Sequence of chain 1.B:
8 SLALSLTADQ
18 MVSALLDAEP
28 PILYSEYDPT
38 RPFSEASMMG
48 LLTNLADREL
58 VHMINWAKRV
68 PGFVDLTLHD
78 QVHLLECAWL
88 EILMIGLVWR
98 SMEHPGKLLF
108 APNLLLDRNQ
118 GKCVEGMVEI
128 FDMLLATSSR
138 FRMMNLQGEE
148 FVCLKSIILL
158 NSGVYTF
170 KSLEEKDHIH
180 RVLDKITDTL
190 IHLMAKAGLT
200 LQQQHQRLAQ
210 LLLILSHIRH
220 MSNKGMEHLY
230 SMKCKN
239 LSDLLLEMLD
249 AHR

This protein binds this small molecule.
Small molecule (SMILES): O=S1(=O)C=C(c2ccc(O)cc2F)C(c2ccc(O)cc2F)=C1

Binding-site contacts:
Ligand atom C13 contacts residue LEU94 of chain 1.B at 4.0 Å (hydrophobic).
Ligand atom C13 contacts residue LEU90 of chain 1.B at 3.3 Å (hydrophobic).
Ligand atom C14 contacts residue LEU90 of chain 1.B at 4.0 Å (hydrophobic).
Ligand atom C04 contacts residue MET46 of chain 1.B at 4.0 Å (hydrophobic).
Ligand atom C02 contacts residue LEU243 of chain 1.B at 4.1 Å (hydrophobic).
Ligand atom O04 contacts residue ARG97 of chain 1.B at 3.8 Å.
Ligand atom O02 contacts residue PHE128 of chain 1.B at 3.6 Å.
Ligand atom C15 contacts residue GLU56 of chain 1.B at 3.4 Å.
Ligand atom O03 contacts residue ILE127 of chain 1.B at 3.6 Å.
Ligand atom F02 contacts residue LEU90 of chain 1.B at 4.1 Å.
Ligand atom C04 contacts residue LEU49 of chain 1.B at 3.8 Å (hydrophobic).
Ligand atom C02 contacts residue ALA53 of chain 1.B at 3.6 Å (hydrophobic).
Ligand atom O01 contacts residue LEU243 of chain 1.B at 3.1 Å.
Ligand atom C16 contacts residue ALA53 of chain 1.B at 4.0 Å (hydrophobic).
Ligand atom C03 contacts residue LEU228 of chain 1.B at 3.6 Å (hydrophobic).
Ligand atom C01 contacts residue ALA53 of chain 1.B at 4.0 Å (hydrophobic).
Ligand atom C10 contacts residue PHE107 of chain 1.B at 4.1 Å (hydrophobic).
Ligand atom C03 contacts residue LEU49 of chain 1.B at 4.0 Å (hydrophobic).
Ligand atom F01 contacts residue ALA53 of chain 1.B at 3.9 Å.
Ligand atom C02 contacts residue LEU228 of chain 1.B at 3.9 Å (hydrophobic).
Ligand atom O01 contacts residue THR50 of chain 1.B at 2.8 Å (h-bond).
Ligand atom C04 contacts residue THR50 of chain 1.B at 3.7 Å.
Ligand atom C03 contacts residue LEU243 of chain 1.B at 4.0 Å (hydrophobic).
Ligand atom O02 contacts residue PHE107 of chain 1.B at 4.1 Å.
Ligand atom F01 contacts residue LEU87 of chain 1.B at 3.6 Å.
Ligand atom F02 contacts residue LEU94 of chain 1.B at 3.7 Å.
Ligand atom O02 contacts residue MET124 of chain 1.B at 3.2 Å (h-bond).
Ligand atom O01 contacts residue LEU228 of chain 1.B at 3.9 Å.
Ligand atom O03 contacts residue MET91 of chain 1.B at 3.7 Å.
Ligand atom C03 contacts residue THR50 of chain 1.B at 3.7 Å.
Ligand atom O04 contacts residue LEU90 of chain 1.B at 3.8 Å.
Ligand atom O04 contacts residue GLU56 of chain 1.B at 2.2 Å (salt-bridge).
Ligand atom C04 contacts residue LEU228 of chain 1.B at 3.7 Å (hydrophobic).
Ligand atom C12 contacts residue LEU94 of chain 1.B at 4.0 Å (hydrophobic).
Ligand atom C14 contacts residue GLU56 of chain 1.B at 3.2 Å.
Ligand atom C15 contacts residue ALA53 of chain 1.B at 3.8 Å (hydrophobic).
Ligand atom C09 contacts residue PHE107 of chain 1.B at 3.7 Å (hydrophobic).
Ligand atom C11 contacts residue PHE107 of chain 1.B at 4.0 Å (hydrophobic).
Ligand atom C05 contacts residue LEU49 of chain 1.B at 3.7 Å (hydrophobic).
Ligand atom F02 contacts residue MET91 of chain 1.B at 3.8 Å.